Binding-site contacts:
Ligand atom C7 contacts residue TYR417 of chain 1.A at 4.5 Å (hydrophobic).
Ligand atom N2 contacts residue THR414 of chain 1.A at 3.9 Å.
Ligand atom C7 contacts residue ASP415 of chain 1.A at 4.3 Å.
Ligand atom C8 contacts residue THR414 of chain 1.A at 3.1 Å.
Ligand atom C3 contacts residue ASN354 of chain 1.A at 3.7 Å.
Ligand atom O7 contacts residue TYR417 of chain 1.A at 3.6 Å.
Ligand atom C5 contacts residue ASN354 of chain 1.A at 3.7 Å.
Ligand atom C4 contacts residue ASN354 of chain 1.A at 4.1 Å.
Ligand atom N2 contacts residue ASN354 of chain 1.A at 2.8 Å (h-bond).
Ligand atom C7 contacts residue ASN354 of chain 1.A at 3.6 Å.
Ligand atom C8 contacts residue TRP409 of chain 1.A at 3.6 Å (hydrophobic).
Ligand atom O3 contacts residue ARG413 of chain 1.A at 4.3 Å.
Ligand atom O7 contacts residue ASP415 of chain 1.A at 4.0 Å.
Ligand atom C8 contacts residue ASN354 of chain 1.A at 4.1 Å.
Ligand atom C1 contacts residue ASN354 of chain 1.A at 1.4 Å.
Ligand atom O5 contacts residue ASN354 of chain 1.A at 2.4 Å (h-bond).
Ligand atom C8 contacts residue TYR417 of chain 1.A at 3.8 Å (hydrophobic).
Ligand atom O3 contacts residue THR414 of chain 1.A at 3.6 Å (h-bond).
Ligand atom O7 contacts residue ASN354 of chain 1.A at 4.0 Å.
Ligand atom O7 contacts residue THR414 of chain 1.A at 3.3 Å (h-bond).
Ligand atom C2 contacts residue ASN354 of chain 1.A at 2.4 Å.
Ligand atom C4 contacts residue THR419 of chain 1.A at 4.3 Å.
Ligand atom C8 contacts residue ASP415 of chain 1.A at 3.6 Å.
Ligand atom O4 contacts residue ARG413 of chain 1.A at 4.0 Å.
Ligand atom C7 contacts residue THR414 of chain 1.A at 3.2 Å.

The protein below binds the small molecule below.
Small molecule (SMILES): CC(=O)N[C@@H]1[C@@H](O)[C@H](O)[C@@H](CO)O[C@H]1O

Sequence of chain 1.A:
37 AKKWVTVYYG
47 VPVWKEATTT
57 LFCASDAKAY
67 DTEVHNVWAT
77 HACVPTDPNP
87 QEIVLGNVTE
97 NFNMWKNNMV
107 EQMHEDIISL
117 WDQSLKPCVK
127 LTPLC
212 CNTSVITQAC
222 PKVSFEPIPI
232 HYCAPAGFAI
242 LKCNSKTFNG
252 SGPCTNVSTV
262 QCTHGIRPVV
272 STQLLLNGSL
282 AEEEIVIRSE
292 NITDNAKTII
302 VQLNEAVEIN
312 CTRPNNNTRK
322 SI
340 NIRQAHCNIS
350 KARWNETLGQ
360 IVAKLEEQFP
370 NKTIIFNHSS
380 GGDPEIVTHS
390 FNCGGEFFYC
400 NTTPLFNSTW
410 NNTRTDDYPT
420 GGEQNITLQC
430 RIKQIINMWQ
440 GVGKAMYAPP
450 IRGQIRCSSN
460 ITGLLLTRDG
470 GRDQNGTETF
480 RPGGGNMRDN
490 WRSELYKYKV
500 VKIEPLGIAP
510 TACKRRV